Binding-site contacts:
Ligand atom N1 contacts residue ARG115 of chain 1.K at 3.2 Å (salt-bridge).
Ligand atom O2 contacts residue SER60 of chain 1.K at 3.5 Å (h-bond).
Ligand atom O2 contacts residue GLN86 of chain 1.K at 3.2 Å (h-bond).
Ligand atom C2 contacts residue ASP66 of chain 1.K at 3.3 Å.
Ligand atom C8 contacts residue LYS126 of chain 1.K at 3.4 Å.
Ligand atom OP1 contacts residue SER60 of chain 1.K at 3.3 Å.
Ligand atom O6 contacts residue ASP127 of chain 1.K at 2.6 Å (salt-bridge).
Ligand atom O4' contacts residue HIS62 of chain 1.K at 3.3 Å (h-bond).
Ligand atom O2 contacts residue GLY63 of chain 1.K at 3.1 Å.
Ligand atom P contacts residue ARG58 of chain 1.K at 3.3 Å.
Ligand atom C2 contacts residue PHE90 of chain 1.K at 3.6 Å (hydrophobic).
Ligand atom N3 contacts residue THR64 of chain 1.K at 3.0 Å (h-bond).
Ligand atom O2 contacts residue THR64 of chain 1.K at 2.9 Å (h-bond).
Ligand atom N9 contacts residue LEU124 of chain 1.K at 3.6 Å.
Ligand atom N3 contacts residue LEU124 of chain 1.K at 3.5 Å.
Ligand atom O2 contacts residue HIS88 of chain 1.K at 3.5 Å (h-bond).
Ligand atom O6 contacts residue THR113 of chain 1.K at 2.9 Å (h-bond).
Ligand atom N3 contacts residue PHE90 of chain 1.K at 3.3 Å.
Ligand atom N3 contacts residue HIS88 of chain 1.K at 3.5 Å.
Ligand atom N3 contacts residue HIS88 of chain 1.K at 3.5 Å (h-bond).
Ligand atom OP1 contacts residue HIS62 of chain 1.K at 3.4 Å (h-bond).
Ligand atom N3 contacts residue GLN122 of chain 1.K at 2.8 Å (h-bond).
Ligand atom OP1 contacts residue ARG58 of chain 1.K at 3.0 Å (salt-bridge).
Ligand atom O6 contacts residue LYS126 of chain 1.K at 3.2 Å.
Ligand atom N3 contacts residue ASP66 of chain 1.K at 2.7 Å (salt-bridge).
Ligand atom OP1 contacts residue LEU61 of chain 1.K at 2.5 Å (h-bond).
Ligand atom O2 contacts residue LYS65 of chain 1.K at 3.5 Å (salt-bridge).
Ligand atom N4 contacts residue ARG115 of chain 1.K at 3.4 Å (salt-bridge).
Ligand atom C4 contacts residue LEU124 of chain 1.K at 3.5 Å (hydrophobic).
Ligand atom N2 contacts residue SER125 of chain 1.K at 3.4 Å (h-bond).
Ligand atom N1 contacts residue SER125 of chain 1.K at 2.8 Å (h-bond).
Ligand atom N4 contacts residue GLN122 of chain 1.K at 3.5 Å (h-bond).
Ligand atom C2 contacts residue SER125 of chain 1.K at 3.6 Å.
Ligand atom O4 contacts residue LYS92 of chain 1.K at 3.4 Å (salt-bridge).
Ligand atom N3 contacts residue PHE90 of chain 1.K at 3.4 Å.
Ligand atom O3' contacts residue ARG58 of chain 1.K at 2.9 Å (salt-bridge).
Ligand atom O4' contacts residue GLY63 of chain 1.K at 3.5 Å.
Ligand atom N7 contacts residue LYS126 of chain 1.K at 2.6 Å (salt-bridge).
Ligand atom N1 contacts residue ASP127 of chain 1.K at 3.5 Å (salt-bridge).
Ligand atom O2 contacts residue ASP66 of chain 1.K at 2.7 Å (salt-bridge).

Sequence of chain 1.K:
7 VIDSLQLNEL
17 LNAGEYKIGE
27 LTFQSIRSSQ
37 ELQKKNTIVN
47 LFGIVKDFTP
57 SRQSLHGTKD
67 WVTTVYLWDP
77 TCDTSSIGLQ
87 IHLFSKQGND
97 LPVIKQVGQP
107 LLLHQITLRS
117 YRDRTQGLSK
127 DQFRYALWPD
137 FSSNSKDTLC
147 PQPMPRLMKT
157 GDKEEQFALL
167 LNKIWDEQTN

A small-molecule ligand and the protein it binds are described below.
Small molecule (SMILES): Cc1cn([C@H]2C[C@H](O[P](=O)(O)OC[C@H]3O[C@@H](n4cnc5c(N)ncnc54)C[C@@H]3O[P](=O)(O)OC[C@H]3O[C@@H](n4ccc(N)nc4=O)C[C@@H]3O)[C@@H](CO[P](=O)(O)O[C@H]3C[C@H](n4cc(C)c(=O)[nH]c4=O)O[C@@H]3CO[P](=O)(O)O[C@H]3C[C@H](n4cnc5c(=O)nc(N)[nH]c54)O[C@@H]3CO[P](=O)(O)O[C@H]3C[C@H](n4cnc5c(=O)nc(N)[nH]c54)O[C@@H]3CO)O2)c(=O)[nH]c1=O